Sequence of chain 1.B:
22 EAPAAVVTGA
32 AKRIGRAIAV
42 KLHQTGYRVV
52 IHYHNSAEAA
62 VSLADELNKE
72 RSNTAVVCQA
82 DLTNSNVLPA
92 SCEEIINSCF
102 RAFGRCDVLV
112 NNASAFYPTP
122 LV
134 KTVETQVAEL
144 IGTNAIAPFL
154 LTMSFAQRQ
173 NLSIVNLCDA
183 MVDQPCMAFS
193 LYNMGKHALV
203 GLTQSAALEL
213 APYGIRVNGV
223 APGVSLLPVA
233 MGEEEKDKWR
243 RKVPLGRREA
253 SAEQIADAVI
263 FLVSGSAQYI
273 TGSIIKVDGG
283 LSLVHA

Binding-site contacts:
Ligand atom C7 contacts residue NAP1 of chain 1.I at 3.6 Å.
Ligand atom N5 contacts residue NAP1 of chain 1.I at 3.4 Å.
Ligand atom C7 contacts residue LEU228 of chain 1.B at 3.5 Å (hydrophobic).
Ligand atom CAR contacts residue TRP241 of chain 1.B at 3.8 Å (hydrophobic).
Ligand atom C9 contacts residue NAP1 of chain 1.I at 3.4 Å.
Ligand atom C4 contacts residue TYR194 of chain 1.B at 3.7 Å (hydrophobic).
Ligand atom OBG contacts residue PRO119 of chain 1.B at 3.8 Å.
Ligand atom N3 contacts residue TYR194 of chain 1.B at 3.7 Å.
Ligand atom N1 contacts residue PHE117 of chain 1.B at 3.7 Å.
Ligand atom N3 contacts residue NAP1 of chain 1.I at 2.8 Å (h-bond).
Ligand atom N5 contacts residue PHE117 of chain 1.B at 3.7 Å.
Ligand atom CAK contacts residue PHE117 of chain 1.B at 3.6 Å (hydrophobic).
Ligand atom N8 contacts residue ARG34 of chain 1.B at 3.4 Å (salt-bridge).
Ligand atom N4 contacts residue PHE117 of chain 1.B at 3.8 Å.
Ligand atom CBA contacts residue PHE117 of chain 1.B at 3.8 Å (hydrophobic).
Ligand atom N1 contacts residue NAP1 of chain 1.I at 2.7 Å (h-bond).
Ligand atom CBB contacts residue PRO119 of chain 1.B at 3.8 Å (hydrophobic).
Ligand atom N2 contacts residue PHE117 of chain 1.B at 3.4 Å.
Ligand atom N2 contacts residue NAP1 of chain 1.I at 3.1 Å (h-bond).
Ligand atom C4 contacts residue NAP1 of chain 1.I at 3.7 Å.
Ligand atom C4A contacts residue NAP1 of chain 1.I at 3.6 Å.
Ligand atom N4 contacts residue TYR194 of chain 1.B at 2.9 Å (h-bond).
Ligand atom N3 contacts residue PHE117 of chain 1.B at 3.6 Å.
Ligand atom C9 contacts residue LEU228 of chain 1.B at 3.8 Å (hydrophobic).
Ligand atom C7 contacts residue ARG34 of chain 1.B at 3.5 Å.
Ligand atom CBD contacts residue PRO119 of chain 1.B at 3.8 Å (hydrophobic).
Ligand atom C8A contacts residue NAP1 of chain 1.I at 3.4 Å.
Ligand atom CAL contacts residue MET233 of chain 1.B at 3.7 Å (hydrophobic).
Ligand atom C8A contacts residue PHE117 of chain 1.B at 3.5 Å (hydrophobic).
Ligand atom N2 contacts residue SER115 of chain 1.B at 2.8 Å (h-bond).
Ligand atom CAL contacts residue PHE117 of chain 1.B at 3.6 Å (hydrophobic).
Ligand atom C4 contacts residue PHE117 of chain 1.B at 3.7 Å (hydrophobic).
Ligand atom C2 contacts residue NAP1 of chain 1.I at 3.3 Å.
Ligand atom C4A contacts residue PHE117 of chain 1.B at 3.6 Å (hydrophobic).
Ligand atom CAS contacts residue TRP241 of chain 1.B at 3.6 Å (hydrophobic).
Ligand atom N8 contacts residue NAP1 of chain 1.I at 3.4 Å (h-bond).
Ligand atom OBE contacts residue PRO119 of chain 1.B at 3.6 Å.
Ligand atom C2 contacts residue PHE117 of chain 1.B at 3.3 Å (hydrophobic).
Ligand atom N4 contacts residue NAP1 of chain 1.I at 3.4 Å.
Ligand atom C6 contacts residue NAP1 of chain 1.I at 3.5 Å.

A protein and the small-molecule ligand that binds it are described below.
Small molecule (SMILES): COC(=O)C1CCN(C(=O)c2ccc(N(C)Cc3cnc4nc(N)nc(N)c4n3)cc2)CC1